A protein and the small-molecule ligand that binds it are described below.
Small molecule (SMILES): CC(C)=CCC/C(C)=C/CO

Binding-site contacts:
Ligand atom O contacts residue TRP244 of chain 1.D at 3.6 Å.
Ligand atom C1 contacts residue PHE40 of chain 1.A at 4.2 Å (hydrophobic).
Ligand atom C4 contacts residue GLN179 of chain 1.D at 3.8 Å.
Ligand atom C4 contacts residue TYR66 of chain 1.D at 4.3 Å (hydrophobic).
Ligand atom C5 contacts residue GLN179 of chain 1.D at 3.9 Å.
Ligand atom C6 contacts residue TRP244 of chain 1.D at 3.6 Å (hydrophobic).
Ligand atom C contacts residue LEU295 of chain 1.D at 4.2 Å (hydrophobic).
Ligand atom C contacts residue LEU342 of chain 1.D at 3.8 Å (hydrophobic).
Ligand atom O contacts residue TYR66 of chain 1.D at 3.5 Å.
Ligand atom C7 contacts residue TYR66 of chain 1.D at 3.7 Å (hydrophobic).
Ligand atom C9 contacts residue VAL293 of chain 1.D at 4.3 Å (hydrophobic).
Ligand atom C5 contacts residue TYR66 of chain 1.D at 3.5 Å (hydrophobic).
Ligand atom C7 contacts residue CYS180 of chain 1.D at 3.5 Å (hydrophobic).
Ligand atom C8 contacts residue TYR66 of chain 1.D at 3.6 Å (hydrophobic).
Ligand atom C6 contacts residue TYR66 of chain 1.D at 3.6 Å (hydrophobic).
Ligand atom C4 contacts residue TYR45 of chain 1.A at 4.3 Å (hydrophobic).
Ligand atom C3 contacts residue ASP39 of chain 1.A at 4.3 Å.
Ligand atom C8 contacts residue MSE125 of chain 1.D at 3.9 Å.
Ligand atom C8 contacts residue PHE177 of chain 1.D at 4.1 Å (hydrophobic).
Ligand atom C8 contacts residue ASP39 of chain 1.A at 4.3 Å.
Ligand atom C2 contacts residue PHE40 of chain 1.A at 4.0 Å (hydrophobic).
Ligand atom C4 contacts residue ASP39 of chain 1.A at 3.5 Å.
Ligand atom O contacts residue CYS180 of chain 1.D at 3.7 Å.
Ligand atom C8 contacts residue TYR45 of chain 1.A at 3.4 Å (hydrophobic).
Ligand atom C contacts residue TYR66 of chain 1.D at 3.9 Å (hydrophobic).
Ligand atom O contacts residue CYS171 of chain 1.D at 4.3 Å.
Ligand atom C3 contacts residue TRP244 of chain 1.D at 4.0 Å (hydrophobic).
Ligand atom C3 contacts residue TYR66 of chain 1.D at 4.1 Å (hydrophobic).
Ligand atom C6 contacts residue GLN179 of chain 1.D at 3.9 Å.
Ligand atom C8 contacts residue CYS171 of chain 1.D at 3.9 Å (hydrophobic).
Ligand atom O contacts residue HIS129 of chain 1.D at 3.2 Å (h-bond).
Ligand atom C3 contacts residue TYR240 of chain 1.D at 3.6 Å (hydrophobic).
Ligand atom C2 contacts residue TYR240 of chain 1.D at 3.8 Å (hydrophobic).
Ligand atom C9 contacts residue LEU295 of chain 1.D at 4.1 Å (hydrophobic).
Ligand atom C7 contacts residue TRP244 of chain 1.D at 4.2 Å (hydrophobic).
Ligand atom C9 contacts residue PHE40 of chain 1.A at 4.1 Å (hydrophobic).
Ligand atom C7 contacts residue CYS171 of chain 1.D at 3.4 Å (hydrophobic).
Ligand atom C2 contacts residue ASP39 of chain 1.A at 3.6 Å.
Ligand atom C1 contacts residue LEU295 of chain 1.D at 4.3 Å (hydrophobic).
Ligand atom C4 contacts residue TYR240 of chain 1.D at 3.1 Å (hydrophobic).

Sequence of chain 1.A:
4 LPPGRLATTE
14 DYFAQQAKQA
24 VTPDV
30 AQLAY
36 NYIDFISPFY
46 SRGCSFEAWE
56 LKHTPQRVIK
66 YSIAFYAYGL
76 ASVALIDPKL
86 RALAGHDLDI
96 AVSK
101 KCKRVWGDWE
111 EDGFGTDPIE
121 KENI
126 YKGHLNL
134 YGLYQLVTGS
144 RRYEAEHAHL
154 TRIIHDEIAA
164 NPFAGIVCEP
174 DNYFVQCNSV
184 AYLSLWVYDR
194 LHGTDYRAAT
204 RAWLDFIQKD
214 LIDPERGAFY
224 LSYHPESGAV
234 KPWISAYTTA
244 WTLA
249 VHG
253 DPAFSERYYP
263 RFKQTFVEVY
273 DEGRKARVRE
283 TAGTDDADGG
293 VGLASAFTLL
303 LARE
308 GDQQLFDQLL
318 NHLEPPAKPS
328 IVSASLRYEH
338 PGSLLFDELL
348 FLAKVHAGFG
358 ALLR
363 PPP

Sequence of chain 1.D:
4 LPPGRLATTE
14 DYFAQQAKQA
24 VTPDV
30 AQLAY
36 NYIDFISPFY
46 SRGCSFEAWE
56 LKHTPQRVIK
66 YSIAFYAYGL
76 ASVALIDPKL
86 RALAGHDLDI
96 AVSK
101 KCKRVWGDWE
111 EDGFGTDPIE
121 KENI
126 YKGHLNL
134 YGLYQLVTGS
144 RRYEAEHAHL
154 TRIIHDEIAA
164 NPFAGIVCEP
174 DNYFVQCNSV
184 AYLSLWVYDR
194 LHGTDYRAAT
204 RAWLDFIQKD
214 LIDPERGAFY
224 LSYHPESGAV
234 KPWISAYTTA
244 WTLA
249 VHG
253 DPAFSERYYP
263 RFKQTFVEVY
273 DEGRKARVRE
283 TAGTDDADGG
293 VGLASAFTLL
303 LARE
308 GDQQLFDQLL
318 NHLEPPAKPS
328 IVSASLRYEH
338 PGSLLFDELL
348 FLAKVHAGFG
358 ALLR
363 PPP